Sequence of chain 1.B:
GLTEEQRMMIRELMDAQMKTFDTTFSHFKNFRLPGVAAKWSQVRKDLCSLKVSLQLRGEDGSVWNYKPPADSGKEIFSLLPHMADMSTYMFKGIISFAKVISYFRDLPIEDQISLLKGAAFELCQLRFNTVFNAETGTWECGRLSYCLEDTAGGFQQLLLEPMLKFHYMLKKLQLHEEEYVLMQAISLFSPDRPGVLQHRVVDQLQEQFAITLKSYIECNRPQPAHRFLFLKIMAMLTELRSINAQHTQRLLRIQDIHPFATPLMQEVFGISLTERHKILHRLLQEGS

A protein and the small-molecule ligand that binds it are described below.
Small molecule (SMILES): CCC[C@H](CC)Oc1ccc(C(=O)OC)cc1NC(=O)c1nnn(-c2cc(OC)ccc2OC)c1C

Binding-site contacts:
Ligand atom C05 contacts residue GLN163 of chain 1.B at 3.5 Å.
Ligand atom C26 contacts residue SER125 of chain 1.B at 3.8 Å.
Ligand atom C17 contacts residue MET121 of chain 1.B at 3.6 Å (hydrophobic).
Ligand atom C01 contacts residue TYR184 of chain 1.B at 3.5 Å (hydrophobic).
Ligand atom C30 contacts residue PHE307 of chain 1.B at 3.4 Å (hydrophobic).
Ligand atom O13 contacts residue VAL89 of chain 1.B at 3.4 Å.
Ligand atom C21 contacts residue SER125 of chain 1.B at 3.2 Å.
Ligand atom C10 contacts residue VAL89 of chain 1.B at 3.6 Å (hydrophobic).
Ligand atom C34 contacts residue PHE159 of chain 1.B at 3.6 Å (hydrophobic).
Ligand atom C11 contacts residue MET121 of chain 1.B at 3.8 Å (hydrophobic).
Ligand atom C03 contacts residue TRP177 of chain 1.B at 3.5 Å (hydrophobic).
Ligand atom C29 contacts residue MET303 of chain 1.B at 3.7 Å (hydrophobic).
Ligand atom O20 contacts residue MET121 of chain 1.B at 3.5 Å.
Ligand atom C25 contacts residue PHE159 of chain 1.B at 3.8 Å (hydrophobic).
Ligand atom C35 contacts residue SER125 of chain 1.B at 3.1 Å.
Ligand atom N22 contacts residue GLN163 of chain 1.B at 3.1 Å (h-bond).
Ligand atom O13 contacts residue LEU87 of chain 1.B at 2.7 Å (h-bond).
Ligand atom C15 contacts residue MET121 of chain 1.B at 3.8 Å (hydrophobic).
Ligand atom N23 contacts residue GLN163 of chain 1.B at 3.2 Å (h-bond).
Ligand atom C06 contacts residue MET201 of chain 1.B at 3.6 Å (hydrophobic).
Ligand atom C19 contacts residue SER125 of chain 1.B at 3.8 Å.
Ligand atom C05 contacts residue HIS205 of chain 1.B at 3.6 Å.
Ligand atom N24 contacts residue SER125 of chain 1.B at 3.5 Å (h-bond).
Ligand atom C06 contacts residue HIS205 of chain 1.B at 3.6 Å.
Ligand atom C36 contacts residue SER125 of chain 1.B at 3.5 Å.
Ligand atom N22 contacts residue SER125 of chain 1.B at 3.7 Å.
Ligand atom C29 contacts residue SER125 of chain 1.B at 3.7 Å.
Ligand atom C03 contacts residue PHE166 of chain 1.B at 3.8 Å (hydrophobic).
Ligand atom C31 contacts residue PHE307 of chain 1.B at 3.3 Å (hydrophobic).
Ligand atom C12 contacts residue LEU87 of chain 1.B at 3.4 Å (hydrophobic).
Ligand atom C05 contacts residue TRP177 of chain 1.B at 3.4 Å (hydrophobic).
Ligand atom C08 contacts residue MET121 of chain 1.B at 3.7 Å (hydrophobic).
Ligand atom C34 contacts residue HIS285 of chain 1.B at 3.6 Å.
Ligand atom N23 contacts residue PHE159 of chain 1.B at 3.4 Å.
Ligand atom C04 contacts residue TRP177 of chain 1.B at 3.8 Å (hydrophobic).
Ligand atom C16 contacts residue MET121 of chain 1.B at 3.6 Å (hydrophobic).
Ligand atom O33 contacts residue PHE159 of chain 1.B at 3.1 Å.
Ligand atom C32 contacts residue PHE159 of chain 1.B at 3.4 Å (hydrophobic).
Ligand atom C01 contacts residue PHE166 of chain 1.B at 3.6 Å (hydrophobic).
Ligand atom C06 contacts residue GLN163 of chain 1.B at 3.5 Å.